The protein below binds the small molecule below.
Small molecule (SMILES): O=c1c(O)c(-c2cc(O)c(O)c(O)c2)oc2cc(O)cc(O)c12

Binding-site contacts:
Ligand atom C1 contacts residue ZN1 of chain 1.C at 3.9 Å.
Ligand atom O13 contacts residue ASP83 of chain 1.A at 2.7 Å (salt-bridge).
Ligand atom O13 contacts residue ZN1 of chain 1.B at 1.5 Å.
Ligand atom O25 contacts residue GLY178 of chain 1.A at 4.3 Å.
Ligand atom O30 contacts residue HIS79 of chain 1.A at 3.8 Å.
Ligand atom C9 contacts residue ASN179 of chain 1.A at 4.3 Å.
Ligand atom C9 contacts residue ASP83 of chain 1.A at 3.7 Å.
Ligand atom O13 contacts residue HIS209 of chain 1.A at 2.9 Å (h-bond).
Ligand atom C3 contacts residue ASN179 of chain 1.A at 4.3 Å.
Ligand atom C3 contacts residue ASP83 of chain 1.A at 4.0 Å.
Ligand atom O30 contacts residue HIS81 of chain 1.A at 2.6 Å (h-bond).
Ligand atom C18 contacts residue PHE29 of chain 1.A at 3.9 Å (hydrophobic).
Ligand atom C2 contacts residue ASP83 of chain 1.A at 3.5 Å.
Ligand atom O24 contacts residue PHE29 of chain 1.A at 3.3 Å.
Ligand atom O13 contacts residue HIS148 of chain 1.A at 4.1 Å.
Ligand atom O27 contacts residue ZN1 of chain 1.B at 3.4 Å.
Ligand atom C3 contacts residue ZN1 of chain 1.B at 3.6 Å.
Ligand atom C10 contacts residue HIS209 of chain 1.A at 3.7 Å.
Ligand atom O13 contacts residue ZN1 of chain 1.C at 4.0 Å.
Ligand atom O30 contacts residue ASP83 of chain 1.A at 2.7 Å (salt-bridge).
Ligand atom C2 contacts residue HIS81 of chain 1.A at 3.4 Å.
Ligand atom C2 contacts residue ZN1 of chain 1.B at 3.9 Å.
Ligand atom C6 contacts residue ASN179 of chain 1.A at 4.2 Å.
Ligand atom C3 contacts residue ZN1 of chain 1.C at 4.5 Å.
Ligand atom C4 contacts residue ASN179 of chain 1.A at 4.2 Å.
Ligand atom O30 contacts residue ZN1 of chain 1.B at 3.3 Å.
Ligand atom O30 contacts residue HIS148 of chain 1.A at 3.1 Å (h-bond).
Ligand atom C10 contacts residue ZN1 of chain 1.B at 3.4 Å.
Ligand atom C9 contacts residue ZN1 of chain 1.B at 2.6 Å.
Ligand atom O23 contacts residue PHE29 of chain 1.A at 3.6 Å.
Ligand atom C1 contacts residue ASN179 of chain 1.A at 4.4 Å.
Ligand atom C2 contacts residue ZN1 of chain 1.C at 3.4 Å.
Ligand atom C5 contacts residue ASN179 of chain 1.A at 4.1 Å.
Ligand atom C2 contacts residue HIS148 of chain 1.A at 4.1 Å.
Ligand atom C1 contacts residue HIS81 of chain 1.A at 3.3 Å.
Ligand atom O30 contacts residue ZN1 of chain 1.C at 2.2 Å.
Ligand atom C17 contacts residue PHE29 of chain 1.A at 3.8 Å (hydrophobic).
Ligand atom C1 contacts residue ASP83 of chain 1.A at 4.1 Å.
Ligand atom O27 contacts residue HIS209 of chain 1.A at 3.1 Å (h-bond).
Ligand atom C9 contacts residue HIS209 of chain 1.A at 3.7 Å.

Sequence of chain 1.A:
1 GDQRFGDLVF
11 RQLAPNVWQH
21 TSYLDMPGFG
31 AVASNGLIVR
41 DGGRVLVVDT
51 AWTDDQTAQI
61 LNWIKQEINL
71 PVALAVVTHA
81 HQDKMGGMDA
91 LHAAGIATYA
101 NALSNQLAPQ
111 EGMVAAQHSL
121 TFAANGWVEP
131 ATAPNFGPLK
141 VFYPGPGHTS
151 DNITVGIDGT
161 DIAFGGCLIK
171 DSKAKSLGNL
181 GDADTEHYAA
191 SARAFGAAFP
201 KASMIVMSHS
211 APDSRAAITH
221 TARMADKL